Binding-site contacts:
Ligand atom C2 contacts residue ASN240 of chain 5.F at 2.5 Å.
Ligand atom O7 contacts residue ASN240 of chain 5.F at 3.0 Å (h-bond).
Ligand atom O5 contacts residue ASN240 of chain 5.F at 2.4 Å (h-bond).
Ligand atom C7 contacts residue ASN240 of chain 5.F at 3.2 Å.
Ligand atom C4 contacts residue ASN240 of chain 5.F at 4.3 Å.
Ligand atom N2 contacts residue ASN240 of chain 5.F at 2.8 Å (h-bond).
Ligand atom C8 contacts residue ASN240 of chain 5.F at 3.9 Å.
Ligand atom C3 contacts residue ASN240 of chain 5.F at 3.7 Å.
Ligand atom C5 contacts residue ASN240 of chain 5.F at 3.7 Å.
Ligand atom O7 contacts residue GLY239 of chain 5.F at 3.6 Å.
Ligand atom C1 contacts residue ASN240 of chain 5.F at 1.5 Å.

This protein binds this small molecule.
Small molecule (SMILES): CC(=O)N[C@@H]1[C@@H](O)[C@H](O)[C@@H](CO)O[C@H]1O

Sequence of chain 5.F:
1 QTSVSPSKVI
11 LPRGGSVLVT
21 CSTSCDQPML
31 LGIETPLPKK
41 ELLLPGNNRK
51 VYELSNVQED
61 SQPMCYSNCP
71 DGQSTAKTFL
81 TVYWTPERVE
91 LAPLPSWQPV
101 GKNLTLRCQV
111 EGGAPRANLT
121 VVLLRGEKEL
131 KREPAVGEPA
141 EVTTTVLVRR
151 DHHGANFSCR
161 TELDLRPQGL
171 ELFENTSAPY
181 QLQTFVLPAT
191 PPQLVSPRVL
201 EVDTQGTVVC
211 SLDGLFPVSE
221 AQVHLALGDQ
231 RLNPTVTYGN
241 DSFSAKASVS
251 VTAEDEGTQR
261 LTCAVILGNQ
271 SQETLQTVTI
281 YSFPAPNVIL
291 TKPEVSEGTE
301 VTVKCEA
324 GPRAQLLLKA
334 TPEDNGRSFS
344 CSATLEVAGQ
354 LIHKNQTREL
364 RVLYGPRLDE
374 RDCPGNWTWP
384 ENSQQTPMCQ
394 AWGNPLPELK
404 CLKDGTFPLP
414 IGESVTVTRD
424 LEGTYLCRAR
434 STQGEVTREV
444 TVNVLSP